Sequence of chain 1.B:
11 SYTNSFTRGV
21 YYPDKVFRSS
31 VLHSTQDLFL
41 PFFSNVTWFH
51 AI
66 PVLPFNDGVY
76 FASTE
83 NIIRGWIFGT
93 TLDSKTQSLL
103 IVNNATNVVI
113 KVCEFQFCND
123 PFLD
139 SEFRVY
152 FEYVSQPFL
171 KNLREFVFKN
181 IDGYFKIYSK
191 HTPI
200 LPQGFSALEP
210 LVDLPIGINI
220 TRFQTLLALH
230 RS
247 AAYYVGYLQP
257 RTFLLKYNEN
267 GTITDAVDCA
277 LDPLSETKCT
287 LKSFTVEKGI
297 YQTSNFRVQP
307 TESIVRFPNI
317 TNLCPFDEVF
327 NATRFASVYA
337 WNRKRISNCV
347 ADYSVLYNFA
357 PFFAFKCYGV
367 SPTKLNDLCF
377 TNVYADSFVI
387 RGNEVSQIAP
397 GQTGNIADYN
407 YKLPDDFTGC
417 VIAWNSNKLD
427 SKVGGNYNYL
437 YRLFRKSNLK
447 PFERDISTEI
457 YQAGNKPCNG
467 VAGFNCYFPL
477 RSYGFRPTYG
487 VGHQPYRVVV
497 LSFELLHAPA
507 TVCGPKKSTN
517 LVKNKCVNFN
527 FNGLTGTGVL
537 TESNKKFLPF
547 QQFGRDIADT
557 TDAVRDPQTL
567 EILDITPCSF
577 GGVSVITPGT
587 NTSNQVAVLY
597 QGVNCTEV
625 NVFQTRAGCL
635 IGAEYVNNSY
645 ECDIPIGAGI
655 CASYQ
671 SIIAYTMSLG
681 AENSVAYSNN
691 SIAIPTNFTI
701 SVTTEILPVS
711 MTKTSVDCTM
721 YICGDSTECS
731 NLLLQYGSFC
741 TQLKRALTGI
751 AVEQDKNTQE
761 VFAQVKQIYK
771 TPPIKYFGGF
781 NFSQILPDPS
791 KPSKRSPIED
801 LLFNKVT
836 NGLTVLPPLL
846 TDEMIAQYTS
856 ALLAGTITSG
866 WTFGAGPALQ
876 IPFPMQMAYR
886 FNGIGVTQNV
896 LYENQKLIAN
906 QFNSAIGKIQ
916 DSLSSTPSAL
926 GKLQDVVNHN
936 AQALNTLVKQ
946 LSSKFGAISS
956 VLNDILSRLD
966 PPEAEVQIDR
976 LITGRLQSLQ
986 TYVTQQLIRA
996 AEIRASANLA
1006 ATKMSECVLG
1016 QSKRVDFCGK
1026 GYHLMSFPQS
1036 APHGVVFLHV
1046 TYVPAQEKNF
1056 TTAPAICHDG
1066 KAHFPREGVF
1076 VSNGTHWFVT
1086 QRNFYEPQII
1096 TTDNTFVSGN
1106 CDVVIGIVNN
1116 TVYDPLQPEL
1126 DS

A small-molecule ligand and the protein it binds are described below.
Small molecule (SMILES): CC(=O)N[C@H]1[C@H](O[C@H]2[C@H](O)[C@@H](NC(C)=O)CO[C@@H]2CO)O[C@H](CO)[C@@H](O)[C@@H]1O

Binding-site contacts:
Ligand atom C5 contacts residue ASN1054 of chain 1.B at 3.7 Å.
Ligand atom O6 contacts residue GLN875 of chain 1.A at 3.6 Å (h-bond).
Ligand atom C5 contacts residue ALA686 of chain 1.B at 3.9 Å (hydrophobic).
Ligand atom O3 contacts residue SER684 of chain 1.B at 4.0 Å.
Ligand atom N2 contacts residue ASN1054 of chain 1.B at 2.9 Å (h-bond).
Ligand atom C4 contacts residue ASN1054 of chain 1.B at 4.3 Å.
Ligand atom C1 contacts residue ASN1054 of chain 1.B at 1.5 Å.
Ligand atom O7 contacts residue SER691 of chain 1.B at 4.5 Å.
Ligand atom O5 contacts residue ALA686 of chain 1.B at 4.1 Å.
Ligand atom O7 contacts residue ASN1054 of chain 1.B at 3.8 Å.
Ligand atom C2 contacts residue ASN1054 of chain 1.B at 2.5 Å.
Ligand atom C7 contacts residue ASN1054 of chain 1.B at 3.5 Å.
Ligand atom C3 contacts residue ALA686 of chain 1.B at 4.2 Å (hydrophobic).
Ligand atom O6 contacts residue ALA686 of chain 1.B at 4.4 Å.
Ligand atom O5 contacts residue ASN1054 of chain 1.B at 2.5 Å (h-bond).
Ligand atom C3 contacts residue ASN1054 of chain 1.B at 3.8 Å.
Ligand atom C2 contacts residue ALA686 of chain 1.B at 4.4 Å (hydrophobic).
Ligand atom C1 contacts residue ALA686 of chain 1.B at 3.7 Å (hydrophobic).

Sequence of chain 1.A:
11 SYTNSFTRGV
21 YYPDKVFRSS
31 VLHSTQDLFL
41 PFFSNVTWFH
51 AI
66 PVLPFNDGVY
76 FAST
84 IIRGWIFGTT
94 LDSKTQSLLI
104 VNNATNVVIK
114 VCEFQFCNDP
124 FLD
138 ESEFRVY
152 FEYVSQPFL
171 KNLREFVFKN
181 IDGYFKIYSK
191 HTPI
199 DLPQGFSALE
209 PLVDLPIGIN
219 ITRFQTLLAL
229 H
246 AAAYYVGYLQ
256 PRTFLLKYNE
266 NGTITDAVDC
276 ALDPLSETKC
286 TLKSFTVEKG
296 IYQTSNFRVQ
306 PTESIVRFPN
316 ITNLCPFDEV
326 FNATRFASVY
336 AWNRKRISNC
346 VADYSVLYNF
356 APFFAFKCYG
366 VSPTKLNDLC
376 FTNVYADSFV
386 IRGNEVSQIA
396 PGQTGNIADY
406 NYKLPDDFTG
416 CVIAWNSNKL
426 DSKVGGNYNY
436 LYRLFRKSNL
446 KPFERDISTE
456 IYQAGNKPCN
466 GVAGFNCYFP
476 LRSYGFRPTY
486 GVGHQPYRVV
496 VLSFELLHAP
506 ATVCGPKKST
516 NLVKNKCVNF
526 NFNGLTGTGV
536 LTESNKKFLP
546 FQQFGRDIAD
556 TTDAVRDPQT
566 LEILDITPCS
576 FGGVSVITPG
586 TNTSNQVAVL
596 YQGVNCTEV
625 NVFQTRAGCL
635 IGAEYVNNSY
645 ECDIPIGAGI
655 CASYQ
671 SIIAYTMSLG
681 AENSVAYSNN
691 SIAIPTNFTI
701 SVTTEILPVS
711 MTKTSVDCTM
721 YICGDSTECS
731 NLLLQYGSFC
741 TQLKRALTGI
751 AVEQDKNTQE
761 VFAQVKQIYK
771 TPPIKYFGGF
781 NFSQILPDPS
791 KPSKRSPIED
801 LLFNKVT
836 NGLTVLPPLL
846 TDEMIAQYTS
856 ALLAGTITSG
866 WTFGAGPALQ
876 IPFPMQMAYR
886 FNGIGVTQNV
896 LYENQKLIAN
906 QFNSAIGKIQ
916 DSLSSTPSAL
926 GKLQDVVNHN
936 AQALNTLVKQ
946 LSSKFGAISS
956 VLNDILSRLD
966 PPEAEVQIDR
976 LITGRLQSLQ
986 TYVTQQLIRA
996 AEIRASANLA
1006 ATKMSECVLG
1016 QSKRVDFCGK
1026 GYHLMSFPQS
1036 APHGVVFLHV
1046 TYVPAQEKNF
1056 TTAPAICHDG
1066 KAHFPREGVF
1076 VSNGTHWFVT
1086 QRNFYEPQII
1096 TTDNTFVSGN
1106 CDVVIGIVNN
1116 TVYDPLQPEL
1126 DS